A small-molecule ligand and the protein it binds are described below.
Small molecule (SMILES): Nc1nc2c(ncn2[C@@H]2O[C@H](CO[P](=O)(O)O[P](=O)(O)NP(=O)(O)O)[C@@H](O)[C@H]2O)c(=O)[nH]1

Binding-site contacts:
Ligand atom N3B contacts residue MG1 of chain 4.C at 3.4 Å.
Ligand atom O2B contacts residue MG1 of chain 4.C at 2.1 Å.
Ligand atom O3G contacts residue GLY12 of chain 4.A at 3.5 Å.
Ligand atom O1A contacts residue ALA18 of chain 4.A at 2.8 Å (h-bond).
Ligand atom O3G contacts residue GLY60 of chain 4.A at 2.8 Å (h-bond).
Ligand atom N2 contacts residue LEU120 of chain 4.A at 3.5 Å.
Ligand atom O2G contacts residue MG1 of chain 4.C at 2.0 Å.
Ligand atom O3A contacts residue GLY15 of chain 4.A at 3.2 Å (h-bond).
Ligand atom O1B contacts residue GLY15 of chain 4.A at 3.0 Å (h-bond).
Ligand atom O2B contacts residue SER17 of chain 4.A at 2.9 Å (h-bond).
Ligand atom O2A contacts residue TYR32 of chain 4.A at 3.5 Å.
Ligand atom O1B contacts residue LYS16 of chain 4.A at 2.8 Å (salt-bridge).
Ligand atom PG contacts residue MG1 of chain 4.C at 3.2 Å.
Ligand atom PB contacts residue MG1 of chain 4.C at 3.2 Å.
Ligand atom O6 contacts residue SER145 of chain 4.A at 3.4 Å.
Ligand atom N1 contacts residue ASP119 of chain 4.A at 2.8 Å (salt-bridge).
Ligand atom N2 contacts residue ASP119 of chain 4.A at 2.9 Å (salt-bridge).
Ligand atom N3B contacts residue GLY13 of chain 4.A at 3.1 Å (h-bond).
Ligand atom O1G contacts residue PRO34 of chain 4.A at 3.4 Å.
Ligand atom N7 contacts residue ASN116 of chain 4.A at 3.1 Å (h-bond).
Ligand atom O6 contacts residue LYS117 of chain 4.A at 3.4 Å.
Ligand atom O4' contacts residue LYS117 of chain 4.A at 3.2 Å (salt-bridge).
Ligand atom O6 contacts residue ALA146 of chain 4.A at 2.9 Å (h-bond).
Ligand atom O1A contacts residue SER17 of chain 4.A at 3.4 Å (h-bond).
Ligand atom O3' contacts residue ASP30 of chain 4.A at 2.9 Å (salt-bridge).
Ligand atom O2G contacts residue THR35 of chain 4.A at 2.9 Å (h-bond).
Ligand atom O2' contacts residue PHE28 of chain 4.A at 3.2 Å.
Ligand atom O1A contacts residue GLY15 of chain 4.A at 3.2 Å.
Ligand atom O2' contacts residue VAL29 of chain 4.A at 2.6 Å (h-bond).
Ligand atom O1G contacts residue TYR32 of chain 4.A at 2.5 Å (h-bond).
Ligand atom O6 contacts residue ASP119 of chain 4.A at 3.5 Å (salt-bridge).
Ligand atom C3' contacts residue GLU31 of chain 4.A at 3.4 Å.
Ligand atom O2B contacts residue LYS16 of chain 4.A at 3.5 Å (salt-bridge).
Ligand atom C2' contacts residue VAL29 of chain 4.A at 3.4 Å (hydrophobic).
Ligand atom N3B contacts residue TYR32 of chain 4.A at 3.4 Å.
Ligand atom O6 contacts residue ASN116 of chain 4.A at 3.3 Å (h-bond).
Ligand atom O1B contacts residue VAL14 of chain 4.A at 3.2 Å (h-bond).
Ligand atom O1B contacts residue GLY13 of chain 4.A at 3.5 Å (h-bond).
Ligand atom O2' contacts residue ASP30 of chain 4.A at 3.0 Å (salt-bridge).
Ligand atom O3G contacts residue LYS16 of chain 4.A at 2.6 Å (salt-bridge).

Sequence of chain 4.A:
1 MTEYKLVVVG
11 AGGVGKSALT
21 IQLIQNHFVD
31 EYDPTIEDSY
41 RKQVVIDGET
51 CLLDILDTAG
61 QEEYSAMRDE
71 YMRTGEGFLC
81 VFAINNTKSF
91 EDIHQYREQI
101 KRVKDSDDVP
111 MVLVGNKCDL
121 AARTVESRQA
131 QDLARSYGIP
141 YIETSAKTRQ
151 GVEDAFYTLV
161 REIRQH